Binding-site contacts:
Ligand atom O1B contacts residue ARG183 of chain 1.D at 2.7 Å (salt-bridge).
Ligand atom O2B contacts residue ASP192 of chain 1.D at 2.9 Å (salt-bridge).
Ligand atom O1G contacts residue MG1 of chain 1.H at 2.1 Å.
Ligand atom O3' contacts residue PHE272 of chain 1.D at 3.8 Å.
Ligand atom P1 contacts residue MG1 of chain 1.H at 3.3 Å.
Ligand atom O1A contacts residue MG1 of chain 1.H at 2.0 Å.
Ligand atom O1G contacts residue ASP190 of chain 1.D at 2.8 Å (salt-bridge).
Ligand atom C2' contacts residue GLY274 of chain 1.D at 3.5 Å.
Ligand atom C2' contacts residue TYR271 of chain 1.D at 3.3 Å (hydrophobic).
Ligand atom O3A contacts residue MG1 of chain 1.H at 3.6 Å.
Ligand atom O1B contacts residue SER180 of chain 1.D at 3.6 Å (h-bond).
Ligand atom O3G contacts residue SER180 of chain 1.D at 2.5 Å (h-bond).
Ligand atom N3 contacts residue ASN279 of chain 1.D at 3.1 Å (h-bond).
Ligand atom N2 contacts residue ARG283 of chain 1.D at 3.2 Å.
Ligand atom O1A contacts residue NA1 of chain 1.I at 2.7 Å (h-bond).
Ligand atom C2' contacts residue ASN279 of chain 1.D at 3.4 Å.
Ligand atom O3' contacts residue ARG183 of chain 1.D at 3.6 Å (salt-bridge).
Ligand atom P3 contacts residue GLY189 of chain 1.D at 3.5 Å.
Ligand atom C5 contacts residue ASP276 of chain 1.D at 3.6 Å.
Ligand atom C4' contacts residue PHE272 of chain 1.D at 3.5 Å (hydrophobic).
Ligand atom O2B contacts residue SER180 of chain 1.D at 3.1 Å (h-bond).
Ligand atom C1' contacts residue TYR271 of chain 1.D at 3.4 Å (hydrophobic).
Ligand atom C1' contacts residue ASN279 of chain 1.D at 3.8 Å.
Ligand atom O3' contacts residue THR273 of chain 1.D at 3.3 Å (h-bond).
Ligand atom O2G contacts residue GLY189 of chain 1.D at 3.3 Å.
Ligand atom O3' contacts residue GLY274 of chain 1.D at 3.3 Å.
Ligand atom P1 contacts residue NA1 of chain 1.I at 3.7 Å.
Ligand atom C5' contacts residue ASP192 of chain 1.D at 3.5 Å.
Ligand atom P2 contacts residue MG1 of chain 1.H at 3.1 Å.
Ligand atom N7 contacts residue ASP276 of chain 1.D at 3.5 Å.
Ligand atom O2B contacts residue GLY179 of chain 1.D at 3.3 Å.
Ligand atom O3G contacts residue GLY189 of chain 1.D at 2.8 Å (h-bond).
Ligand atom O1A contacts residue ASP192 of chain 1.D at 3.0 Å (salt-bridge).
Ligand atom O3G contacts residue MG1 of chain 1.H at 3.8 Å.
Ligand atom O2B contacts residue MG1 of chain 1.H at 2.1 Å.
Ligand atom O3G contacts residue SER188 of chain 1.D at 3.6 Å.
Ligand atom P3 contacts residue MG1 of chain 1.H at 3.3 Å.
Ligand atom N2 contacts residue ASN279 of chain 1.D at 3.6 Å.
Ligand atom N3 contacts residue TYR271 of chain 1.D at 3.4 Å.
Ligand atom O1A contacts residue ASP190 of chain 1.D at 3.0 Å (salt-bridge).

This small molecule binds to this protein.
Small molecule (SMILES): Nc1nc2c(ncn2[C@H]2C[C@H](O)[C@@H](CO[P](=O)(O)O[P](=O)(O)CP(=O)(O)O)O2)c(=O)[nH]1

Sequence of chain 1.D:
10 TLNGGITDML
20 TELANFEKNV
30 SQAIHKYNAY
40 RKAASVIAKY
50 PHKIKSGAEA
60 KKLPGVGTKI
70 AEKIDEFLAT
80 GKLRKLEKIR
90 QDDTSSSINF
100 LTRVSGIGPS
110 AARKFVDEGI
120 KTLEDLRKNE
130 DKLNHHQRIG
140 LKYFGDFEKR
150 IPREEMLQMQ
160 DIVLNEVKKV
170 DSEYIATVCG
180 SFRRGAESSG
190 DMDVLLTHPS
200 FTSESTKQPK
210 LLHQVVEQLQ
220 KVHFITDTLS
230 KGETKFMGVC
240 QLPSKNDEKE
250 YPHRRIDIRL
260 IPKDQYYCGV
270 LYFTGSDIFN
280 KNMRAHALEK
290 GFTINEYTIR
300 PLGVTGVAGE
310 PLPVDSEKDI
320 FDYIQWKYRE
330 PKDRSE